Sequence of chain 1.G:
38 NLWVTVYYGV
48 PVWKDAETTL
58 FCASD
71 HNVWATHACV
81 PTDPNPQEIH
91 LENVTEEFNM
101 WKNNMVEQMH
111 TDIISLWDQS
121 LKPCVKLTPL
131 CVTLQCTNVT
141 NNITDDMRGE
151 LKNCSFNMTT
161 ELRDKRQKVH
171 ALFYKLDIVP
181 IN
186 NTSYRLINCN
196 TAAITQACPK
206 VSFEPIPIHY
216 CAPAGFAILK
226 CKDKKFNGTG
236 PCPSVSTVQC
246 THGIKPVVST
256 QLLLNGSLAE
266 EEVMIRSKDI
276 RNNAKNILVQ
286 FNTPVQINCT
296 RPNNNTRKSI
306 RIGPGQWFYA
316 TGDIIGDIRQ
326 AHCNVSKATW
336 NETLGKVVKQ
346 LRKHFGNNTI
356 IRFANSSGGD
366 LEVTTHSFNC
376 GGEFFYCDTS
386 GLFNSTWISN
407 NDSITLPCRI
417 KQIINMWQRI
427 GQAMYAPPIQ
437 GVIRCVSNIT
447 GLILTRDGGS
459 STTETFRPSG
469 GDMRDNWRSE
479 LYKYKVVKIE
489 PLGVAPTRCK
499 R

Binding-site contacts:
Ligand atom C1 contacts residue ASN329 of chain 1.G at 1.4 Å.
Ligand atom C1 contacts residue HIS327 of chain 1.G at 4.3 Å.
Ligand atom C1 contacts residue THR411 of chain 1.G at 4.2 Å.
Ligand atom N2 contacts residue ASN329 of chain 1.G at 2.9 Å (h-bond).
Ligand atom N2 contacts residue HIS327 of chain 1.G at 3.1 Å (h-bond).
Ligand atom C8 contacts residue ARG440 of chain 1.G at 4.0 Å.
Ligand atom O5 contacts residue THR411 of chain 1.G at 4.1 Å.
Ligand atom C5 contacts residue ASN329 of chain 1.G at 3.7 Å.
Ligand atom C3 contacts residue ASN329 of chain 1.G at 3.8 Å.
Ligand atom C8 contacts residue THR295 of chain 1.G at 3.4 Å.
Ligand atom O7 contacts residue ASN293 of chain 1.G at 3.8 Å.
Ligand atom O7 contacts residue ASN329 of chain 1.G at 2.8 Å (h-bond).
Ligand atom C7 contacts residue ASN329 of chain 1.G at 3.1 Å.
Ligand atom C4 contacts residue ASN329 of chain 1.G at 4.2 Å.
Ligand atom C7 contacts residue HIS327 of chain 1.G at 3.9 Å.
Ligand atom C2 contacts residue ASN329 of chain 1.G at 2.4 Å.
Ligand atom O5 contacts residue ASN329 of chain 1.G at 2.4 Å (h-bond).
Ligand atom C1 contacts residue SER409 of chain 1.G at 4.4 Å.
Ligand atom C8 contacts residue ASN293 of chain 1.G at 3.6 Å.
Ligand atom C8 contacts residue HIS327 of chain 1.G at 3.8 Å.
Ligand atom C3 contacts residue HIS327 of chain 1.G at 4.1 Å.
Ligand atom C8 contacts residue ASN329 of chain 1.G at 4.3 Å.
Ligand atom C2 contacts residue HIS327 of chain 1.G at 4.0 Å.
Ligand atom O5 contacts residue SER409 of chain 1.G at 3.7 Å.
Ligand atom O7 contacts residue ARG440 of chain 1.G at 4.3 Å.
Ligand atom C7 contacts residue ASN293 of chain 1.G at 4.2 Å.

The small molecule below binds the protein below.
Small molecule (SMILES): CC(=O)N[C@@H]1[C@@H](O)[C@H](O)[C@@H](CO)O[C@H]1O